A protein and the small-molecule ligand that binds it are described below.
Small molecule (SMILES): Nc1nc2c(ncn2[C@@H]2O[C@H](CO[P](=O)(O)O[P](=O)(O)OP(O)(O)=S)[C@@H](O)[C@H]2O)c(=O)[nH]1

Sequence of chain 1.Y:
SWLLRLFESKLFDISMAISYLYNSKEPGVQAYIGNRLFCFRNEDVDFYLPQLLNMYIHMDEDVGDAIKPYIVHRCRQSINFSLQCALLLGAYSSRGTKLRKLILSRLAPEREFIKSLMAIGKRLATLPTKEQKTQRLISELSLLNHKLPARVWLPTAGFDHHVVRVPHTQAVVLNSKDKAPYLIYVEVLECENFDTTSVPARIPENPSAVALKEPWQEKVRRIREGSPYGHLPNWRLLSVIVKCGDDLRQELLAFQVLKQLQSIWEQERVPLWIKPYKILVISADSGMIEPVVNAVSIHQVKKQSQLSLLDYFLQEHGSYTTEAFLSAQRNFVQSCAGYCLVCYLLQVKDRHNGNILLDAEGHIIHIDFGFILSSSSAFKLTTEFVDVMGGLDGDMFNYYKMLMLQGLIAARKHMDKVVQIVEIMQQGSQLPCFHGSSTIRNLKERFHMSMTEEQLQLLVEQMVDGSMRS

Sequence of chain 1.Z:
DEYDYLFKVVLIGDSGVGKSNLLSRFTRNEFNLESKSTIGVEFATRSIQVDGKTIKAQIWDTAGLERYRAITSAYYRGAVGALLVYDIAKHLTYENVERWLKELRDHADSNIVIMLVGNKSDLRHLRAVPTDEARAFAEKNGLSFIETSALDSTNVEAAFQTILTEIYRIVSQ

Binding-site contacts:
Ligand atom O2' contacts residue ASN40 of chain 1.Z at 2.0 Å (h-bond).
Ligand atom O2G contacts residue LYS27 of chain 1.Z at 3.5 Å (salt-bridge).
Ligand atom PG contacts residue THR46 of chain 1.Z at 3.5 Å.
Ligand atom O6 contacts residue ALA158 of chain 1.Z at 2.9 Å (h-bond).
Ligand atom O2G contacts residue GLY72 of chain 1.Z at 3.0 Å (h-bond).
Ligand atom N7 contacts residue PHE39 of chain 1.Z at 3.5 Å.
Ligand atom O1B contacts residue GLY26 of chain 1.Z at 3.2 Å (h-bond).
Ligand atom N7 contacts residue ASN127 of chain 1.Z at 3.3 Å (h-bond).
Ligand atom O3G contacts residue MG1 of chain 1.NB at 1.9 Å.
Ligand atom C3' contacts residue LEU41 of chain 1.Z at 3.4 Å (hydrophobic).
Ligand atom O2B contacts residue THR46 of chain 1.Z at 3.5 Å (h-bond).
Ligand atom O1A contacts residue SER28 of chain 1.Z at 3.3 Å.
Ligand atom PB contacts residue LYS27 of chain 1.Z at 3.4 Å.
Ligand atom O3B contacts residue GLY24 of chain 1.Z at 3.3 Å (h-bond).
Ligand atom O2B contacts residue MG1 of chain 1.NB at 2.4 Å.
Ligand atom C3' contacts residue SER43 of chain 1.Z at 3.4 Å.
Ligand atom O2' contacts residue PHE39 of chain 1.Z at 3.4 Å.
Ligand atom O3A contacts residue GLY26 of chain 1.Z at 3.0 Å.
Ligand atom O6 contacts residue ASN127 of chain 1.Z at 3.2 Å (h-bond).
Ligand atom O2B contacts residue SER28 of chain 1.Z at 2.5 Å (h-bond).
Ligand atom N1 contacts residue LEU159 of chain 1.Z at 3.4 Å.
Ligand atom N2 contacts residue ASP130 of chain 1.Z at 3.1 Å (salt-bridge).
Ligand atom O1A contacts residue ASN29 of chain 1.Z at 2.4 Å (h-bond).
Ligand atom O3' contacts residue LEU41 of chain 1.Z at 2.2 Å (h-bond).
Ligand atom S1G contacts residue SER45 of chain 1.Z at 3.5 Å.
Ligand atom C2' contacts residue ASN29 of chain 1.Z at 3.5 Å.
Ligand atom O3G contacts residue SER28 of chain 1.Z at 3.1 Å (h-bond).
Ligand atom O3A contacts residue LYS27 of chain 1.Z at 3.2 Å (salt-bridge).
Ligand atom N2 contacts residue LEU159 of chain 1.Z at 3.3 Å.
Ligand atom C5 contacts residue PHE39 of chain 1.Z at 3.4 Å (hydrophobic).
Ligand atom O6 contacts residue SER157 of chain 1.Z at 3.5 Å.
Ligand atom O2' contacts residue LEU41 of chain 1.Z at 2.9 Å.
Ligand atom C4 contacts residue PHE39 of chain 1.Z at 3.4 Å (hydrophobic).
Ligand atom O3G contacts residue THR46 of chain 1.Z at 2.0 Å (h-bond).
Ligand atom C2' contacts residue ASN40 of chain 1.Z at 3.1 Å.
Ligand atom S1G contacts residue THR46 of chain 1.Z at 3.5 Å (h-bond).
Ligand atom O1B contacts residue LYS27 of chain 1.Z at 2.9 Å (salt-bridge).
Ligand atom N1 contacts residue ASP130 of chain 1.Z at 3.0 Å (salt-bridge).
Ligand atom O6 contacts residue LEU159 of chain 1.Z at 3.3 Å (h-bond).
Ligand atom PG contacts residue MG1 of chain 1.NB at 3.5 Å.